Sequence of chain 1.A:
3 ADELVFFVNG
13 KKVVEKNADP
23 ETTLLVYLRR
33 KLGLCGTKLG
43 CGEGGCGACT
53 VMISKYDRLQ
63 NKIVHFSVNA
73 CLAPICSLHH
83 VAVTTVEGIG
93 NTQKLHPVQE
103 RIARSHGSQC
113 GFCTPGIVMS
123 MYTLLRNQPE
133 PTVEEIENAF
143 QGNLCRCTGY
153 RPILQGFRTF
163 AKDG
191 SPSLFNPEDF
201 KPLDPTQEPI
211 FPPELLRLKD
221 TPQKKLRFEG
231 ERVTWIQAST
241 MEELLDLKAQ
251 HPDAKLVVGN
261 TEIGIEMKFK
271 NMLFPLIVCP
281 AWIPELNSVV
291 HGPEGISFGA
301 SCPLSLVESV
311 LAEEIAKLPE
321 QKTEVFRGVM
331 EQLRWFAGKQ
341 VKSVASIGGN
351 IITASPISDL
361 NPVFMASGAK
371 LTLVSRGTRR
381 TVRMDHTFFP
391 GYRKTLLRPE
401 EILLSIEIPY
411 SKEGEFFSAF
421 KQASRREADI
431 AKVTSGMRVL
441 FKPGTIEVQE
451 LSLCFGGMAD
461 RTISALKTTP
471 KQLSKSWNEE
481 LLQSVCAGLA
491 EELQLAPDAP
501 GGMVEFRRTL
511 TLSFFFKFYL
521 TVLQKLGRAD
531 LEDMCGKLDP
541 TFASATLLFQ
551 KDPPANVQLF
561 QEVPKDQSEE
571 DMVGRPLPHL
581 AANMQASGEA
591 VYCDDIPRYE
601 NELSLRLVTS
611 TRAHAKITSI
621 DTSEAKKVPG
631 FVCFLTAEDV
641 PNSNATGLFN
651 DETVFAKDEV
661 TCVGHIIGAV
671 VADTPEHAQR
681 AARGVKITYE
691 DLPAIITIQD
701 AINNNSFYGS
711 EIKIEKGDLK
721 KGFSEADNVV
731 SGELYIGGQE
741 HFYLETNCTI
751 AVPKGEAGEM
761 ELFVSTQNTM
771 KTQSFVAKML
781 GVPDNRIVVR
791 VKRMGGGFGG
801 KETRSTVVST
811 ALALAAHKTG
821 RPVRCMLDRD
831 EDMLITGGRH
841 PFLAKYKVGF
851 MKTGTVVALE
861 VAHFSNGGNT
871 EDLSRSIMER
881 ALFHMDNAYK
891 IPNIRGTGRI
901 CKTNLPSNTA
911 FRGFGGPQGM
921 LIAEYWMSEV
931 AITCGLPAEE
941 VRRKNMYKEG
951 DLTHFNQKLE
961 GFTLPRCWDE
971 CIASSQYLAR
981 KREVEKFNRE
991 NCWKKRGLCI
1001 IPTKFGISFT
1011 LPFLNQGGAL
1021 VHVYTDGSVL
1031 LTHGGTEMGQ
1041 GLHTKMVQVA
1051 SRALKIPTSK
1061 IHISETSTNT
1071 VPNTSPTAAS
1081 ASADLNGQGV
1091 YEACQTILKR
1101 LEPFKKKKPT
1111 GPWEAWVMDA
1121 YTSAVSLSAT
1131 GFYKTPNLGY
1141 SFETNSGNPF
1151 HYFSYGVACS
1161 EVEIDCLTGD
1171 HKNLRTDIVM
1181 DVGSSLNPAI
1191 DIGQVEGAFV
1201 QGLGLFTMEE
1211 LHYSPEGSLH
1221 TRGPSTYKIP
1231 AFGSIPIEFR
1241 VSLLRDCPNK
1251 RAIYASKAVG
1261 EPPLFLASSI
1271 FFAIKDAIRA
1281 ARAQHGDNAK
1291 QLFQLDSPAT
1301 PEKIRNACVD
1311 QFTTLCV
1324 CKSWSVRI

This protein binds this small molecule.
Small molecule (SMILES): O=c1[nH]c(=O)c2[nH]c(=O)[nH]c2[nH]1

Binding-site contacts:
Ligand atom N7 contacts residue PHE914 of chain 1.A at 3.3 Å.
Ligand atom N1 contacts residue PHE1009 of chain 1.A at 3.5 Å.
Ligand atom O13 contacts residue GLU802 of chain 1.A at 2.7 Å (salt-bridge).
Ligand atom C5 contacts residue ALA1079 of chain 1.A at 3.8 Å (hydrophobic).
Ligand atom N3 contacts residue ARG880 of chain 1.A at 3.5 Å (salt-bridge).
Ligand atom C2 contacts residue ALA1079 of chain 1.A at 3.7 Å (hydrophobic).
Ligand atom O11 contacts residue SER1008 of chain 1.A at 3.7 Å.
Ligand atom O13 contacts residue PHE1009 of chain 1.A at 3.5 Å.
Ligand atom N9 contacts residue ALA1079 of chain 1.A at 3.3 Å (h-bond).
Ligand atom O24 contacts residue ALA910 of chain 1.A at 3.9 Å.
Ligand atom C8 contacts residue ALA1079 of chain 1.A at 3.4 Å (hydrophobic).
Ligand atom C4 contacts residue ALA1079 of chain 1.A at 3.5 Å (hydrophobic).
Ligand atom O24 contacts residue GLU1261 of chain 1.A at 3.5 Å (salt-bridge).
Ligand atom O11 contacts residue PHE914 of chain 1.A at 3.9 Å.
Ligand atom C6 contacts residue GLU802 of chain 1.A at 3.8 Å.
Ligand atom C6 contacts residue PHE914 of chain 1.A at 3.4 Å (hydrophobic).
Ligand atom N9 contacts residue PHE914 of chain 1.A at 3.4 Å.
Ligand atom O24 contacts residue GLU802 of chain 1.A at 3.6 Å.
Ligand atom C8 contacts residue PHE914 of chain 1.A at 3.5 Å (hydrophobic).
Ligand atom N1 contacts residue PHE914 of chain 1.A at 3.4 Å.
Ligand atom N7 contacts residue GLU802 of chain 1.A at 2.6 Å (salt-bridge).
Ligand atom C2 contacts residue ARG880 of chain 1.A at 3.7 Å.
Ligand atom C8 contacts residue GLU802 of chain 1.A at 3.5 Å.
Ligand atom C5 contacts residue GLU802 of chain 1.A at 3.7 Å.
Ligand atom N7 contacts residue ALA1078 of chain 1.A at 3.4 Å.
Ligand atom C8 contacts residue GLU1261 of chain 1.A at 3.4 Å.
Ligand atom C5 contacts residue PHE914 of chain 1.A at 3.4 Å (hydrophobic).
Ligand atom N3 contacts residue PHE914 of chain 1.A at 3.4 Å.
Ligand atom N7 contacts residue ALA1079 of chain 1.A at 3.7 Å.
Ligand atom C4 contacts residue PHE914 of chain 1.A at 3.3 Å (hydrophobic).
Ligand atom N9 contacts residue GLU1261 of chain 1.A at 2.6 Å (salt-bridge).
Ligand atom C8 contacts residue ALA1078 of chain 1.A at 3.9 Å (hydrophobic).
Ligand atom O13 contacts residue PHE914 of chain 1.A at 3.6 Å.
Ligand atom C2 contacts residue PHE914 of chain 1.A at 3.5 Å (hydrophobic).
Ligand atom O11 contacts residue ARG880 of chain 1.A at 2.8 Å (salt-bridge).
Ligand atom N3 contacts residue ALA1079 of chain 1.A at 3.6 Å.
Ligand atom C6 contacts residue PHE1009 of chain 1.A at 3.7 Å (hydrophobic).
Ligand atom C4 contacts residue GLU1261 of chain 1.A at 3.8 Å.
Ligand atom O11 contacts residue THR1010 of chain 1.A at 3.5 Å (h-bond).
Ligand atom O11 contacts residue PHE1009 of chain 1.A at 3.8 Å.